This small molecule binds to this protein.
Small molecule (SMILES): OC[C@H]1O[C@H](O[C@H]2[C@H](O)[C@@H](O)[C@H](OCCCCCC3CCCCC3)O[C@@H]2CO)[C@H](O)[C@@H](O)[C@@H]1O

Binding-site contacts:
Ligand atom C19 contacts residue ARG38 of chain 2.A at 4.3 Å.
Ligand atom O14 contacts residue SER35 of chain 2.A at 3.9 Å.
Ligand atom O22 contacts residue SER35 of chain 2.A at 3.5 Å (h-bond).
Ligand atom O12 contacts residue SER35 of chain 2.A at 3.6 Å.
Ligand atom C18 contacts residue SER35 of chain 2.A at 3.6 Å.
Ligand atom O23 contacts residue ARG38 of chain 2.A at 3.5 Å (salt-bridge).
Ligand atom C3 contacts residue LEU32 of chain 2.A at 4.0 Å (hydrophobic).
Ligand atom C30 contacts residue PRO19 of chain 2.A at 4.1 Å (hydrophobic).
Ligand atom C19 contacts residue PRO15 of chain 2.A at 3.4 Å (hydrophobic).
Ligand atom C2 contacts residue TMI1 of chain 2.E at 3.5 Å.
Ligand atom C7 contacts residue VAL49 of chain 2.A at 4.3 Å (hydrophobic).
Ligand atom C7 contacts residue TMI1 of chain 2.E at 3.5 Å.
Ligand atom C1 contacts residue SER35 of chain 2.A at 3.9 Å.
Ligand atom C8 contacts residue TMI1 of chain 2.E at 3.3 Å.
Ligand atom O31 contacts residue PRO15 of chain 2.A at 4.3 Å.
Ligand atom C4 contacts residue LEU32 of chain 2.A at 3.4 Å (hydrophobic).
Ligand atom C11 contacts residue PHE346 of chain 2.A at 3.8 Å (hydrophobic).
Ligand atom C17 contacts residue SER35 of chain 2.A at 3.9 Å.
Ligand atom O20 contacts residue SER16 of chain 2.A at 4.1 Å.
Ligand atom C15 contacts residue ARG38 of chain 2.A at 3.5 Å.
Ligand atom O31 contacts residue SER16 of chain 2.A at 2.8 Å (h-bond).
Ligand atom O20 contacts residue PRO15 of chain 2.A at 3.7 Å.
Ligand atom C11 contacts residue PHE36 of chain 2.A at 4.1 Å (hydrophobic).
Ligand atom C10 contacts residue PHE346 of chain 2.A at 3.5 Å (hydrophobic).
Ligand atom C15 contacts residue SER35 of chain 2.A at 4.1 Å.
Ligand atom O22 contacts residue GLN26 of chain 2.A at 4.1 Å.
Ligand atom C11 contacts residue LEU32 of chain 2.A at 4.2 Å (hydrophobic).
Ligand atom C30 contacts residue LEU18 of chain 2.A at 3.4 Å (hydrophobic).
Ligand atom C2 contacts residue VAL49 of chain 2.A at 4.2 Å (hydrophobic).
Ligand atom O31 contacts residue LEU18 of chain 2.A at 3.2 Å (h-bond).
Ligand atom C3 contacts residue TMI1 of chain 2.E at 3.8 Å.
Ligand atom C9 contacts residue PHE346 of chain 2.A at 4.0 Å (hydrophobic).
Ligand atom C8 contacts residue PHE370 of chain 2.A at 4.3 Å (hydrophobic).
Ligand atom C9 contacts residue PHE370 of chain 2.A at 4.1 Å (hydrophobic).
Ligand atom C1 contacts residue LEU39 of chain 2.A at 3.8 Å (hydrophobic).
Ligand atom C6 contacts residue VAL58 of chain 2.A at 4.1 Å (hydrophobic).
Ligand atom C13 contacts residue SER35 of chain 2.A at 3.0 Å.
Ligand atom C17 contacts residue ARG38 of chain 2.A at 4.0 Å.
Ligand atom C30 contacts residue SER16 of chain 2.A at 4.0 Å.
Ligand atom C16 contacts residue ARG38 of chain 2.A at 3.9 Å.

Sequence of chain 2.A:
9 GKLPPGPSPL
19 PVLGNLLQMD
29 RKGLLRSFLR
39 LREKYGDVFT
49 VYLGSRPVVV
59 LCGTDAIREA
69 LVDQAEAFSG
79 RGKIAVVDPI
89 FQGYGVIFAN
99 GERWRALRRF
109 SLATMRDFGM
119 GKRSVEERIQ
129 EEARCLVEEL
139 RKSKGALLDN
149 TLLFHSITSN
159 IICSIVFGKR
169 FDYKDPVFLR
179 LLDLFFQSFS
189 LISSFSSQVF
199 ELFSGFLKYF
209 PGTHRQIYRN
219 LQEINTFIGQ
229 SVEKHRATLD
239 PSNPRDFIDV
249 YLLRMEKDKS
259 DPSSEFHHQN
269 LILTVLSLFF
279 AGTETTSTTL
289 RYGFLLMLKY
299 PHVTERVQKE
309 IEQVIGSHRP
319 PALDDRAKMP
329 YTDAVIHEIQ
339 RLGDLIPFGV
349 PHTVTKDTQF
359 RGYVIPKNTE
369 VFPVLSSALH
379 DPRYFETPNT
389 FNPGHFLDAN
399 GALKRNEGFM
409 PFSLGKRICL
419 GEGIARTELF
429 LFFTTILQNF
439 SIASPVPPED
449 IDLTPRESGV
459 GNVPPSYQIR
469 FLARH